Sequence of chain 1.A:
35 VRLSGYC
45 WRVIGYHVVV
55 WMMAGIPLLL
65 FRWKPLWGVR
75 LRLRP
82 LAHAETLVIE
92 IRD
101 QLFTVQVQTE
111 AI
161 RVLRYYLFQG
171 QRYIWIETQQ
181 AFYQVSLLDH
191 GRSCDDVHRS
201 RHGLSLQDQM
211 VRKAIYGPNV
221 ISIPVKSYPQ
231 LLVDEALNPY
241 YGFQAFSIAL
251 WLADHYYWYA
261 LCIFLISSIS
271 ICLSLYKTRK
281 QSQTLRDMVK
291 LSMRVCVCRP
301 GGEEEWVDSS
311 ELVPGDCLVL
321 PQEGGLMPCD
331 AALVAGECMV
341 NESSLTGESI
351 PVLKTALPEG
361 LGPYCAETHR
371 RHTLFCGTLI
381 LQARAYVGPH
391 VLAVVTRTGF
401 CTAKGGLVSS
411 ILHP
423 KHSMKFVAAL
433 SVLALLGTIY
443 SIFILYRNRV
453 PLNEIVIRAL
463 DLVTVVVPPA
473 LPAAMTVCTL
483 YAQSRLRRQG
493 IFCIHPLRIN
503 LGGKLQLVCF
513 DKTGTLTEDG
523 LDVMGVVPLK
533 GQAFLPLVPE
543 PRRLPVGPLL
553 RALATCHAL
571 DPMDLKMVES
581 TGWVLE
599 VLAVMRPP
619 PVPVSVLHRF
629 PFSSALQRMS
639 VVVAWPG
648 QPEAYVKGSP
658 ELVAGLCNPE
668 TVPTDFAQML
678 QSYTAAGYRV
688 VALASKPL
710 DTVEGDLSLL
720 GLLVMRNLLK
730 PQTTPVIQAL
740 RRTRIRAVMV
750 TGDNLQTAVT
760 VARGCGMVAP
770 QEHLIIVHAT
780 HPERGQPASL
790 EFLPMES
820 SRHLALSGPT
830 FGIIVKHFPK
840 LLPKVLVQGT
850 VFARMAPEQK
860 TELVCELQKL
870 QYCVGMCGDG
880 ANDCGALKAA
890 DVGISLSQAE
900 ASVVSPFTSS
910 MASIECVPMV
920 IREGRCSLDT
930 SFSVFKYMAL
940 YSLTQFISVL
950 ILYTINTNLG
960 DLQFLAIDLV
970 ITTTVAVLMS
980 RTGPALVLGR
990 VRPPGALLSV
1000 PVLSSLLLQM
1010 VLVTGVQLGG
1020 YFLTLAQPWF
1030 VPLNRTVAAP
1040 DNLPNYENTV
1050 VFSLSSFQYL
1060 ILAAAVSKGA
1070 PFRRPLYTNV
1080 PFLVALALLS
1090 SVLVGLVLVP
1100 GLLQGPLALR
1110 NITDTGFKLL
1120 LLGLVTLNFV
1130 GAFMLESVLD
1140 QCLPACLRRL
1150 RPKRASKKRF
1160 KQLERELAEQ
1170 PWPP

Binding-site contacts:
Ligand atom O11 contacts residue VAL999 of chain 1.A at 3.5 Å.
Ligand atom C6B contacts residue LEU1002 of chain 1.A at 4.3 Å (hydrophobic).
Ligand atom C3B contacts residue VAL999 of chain 1.A at 4.5 Å (hydrophobic).
Ligand atom P5 contacts residue ALA995 of chain 1.A at 3.7 Å.
Ligand atom P5 contacts residue GLY994 of chain 1.A at 4.1 Å.
Ligand atom C3 contacts residue SER1155 of chain 1.A at 4.0 Å.
Ligand atom O51 contacts residue ALA995 of chain 1.A at 3.3 Å.
Ligand atom C1C contacts residue ARG1147 of chain 1.A at 4.5 Å.
Ligand atom O31 contacts residue SER1155 of chain 1.A at 3.2 Å (h-bond).
Ligand atom O33 contacts residue SER1155 of chain 1.A at 2.9 Å (h-bond).
Ligand atom P3 contacts residue SER1155 of chain 1.A at 3.6 Å.
Ligand atom C1A contacts residue ARG1147 of chain 1.A at 4.2 Å.
Ligand atom O53 contacts residue GLY994 of chain 1.A at 3.0 Å.
Ligand atom O1A contacts residue LEU1146 of chain 1.A at 3.4 Å.
Ligand atom O3C contacts residue VAL999 of chain 1.A at 4.2 Å.
Ligand atom C5B contacts residue VAL999 of chain 1.A at 4.3 Å (hydrophobic).
Ligand atom O51 contacts residue GLY994 of chain 1.A at 3.9 Å.
Ligand atom C1A contacts residue LEU1146 of chain 1.A at 4.0 Å (hydrophobic).
Ligand atom O5 contacts residue ALA995 of chain 1.A at 4.3 Å.
Ligand atom O3 contacts residue SER1155 of chain 1.A at 4.0 Å.
Ligand atom C2A contacts residue LEU1146 of chain 1.A at 3.9 Å (hydrophobic).
Ligand atom O52 contacts residue LYS1157 of chain 1.A at 4.4 Å.
Ligand atom C1B contacts residue VAL999 of chain 1.A at 3.6 Å (hydrophobic).
Ligand atom C2C contacts residue VAL999 of chain 1.A at 4.4 Å (hydrophobic).
Ligand atom O1B contacts residue VAL999 of chain 1.A at 2.9 Å.
Ligand atom C5B contacts residue LEU997 of chain 1.A at 4.4 Å (hydrophobic).
Ligand atom O53 contacts residue PRO993 of chain 1.A at 4.4 Å.
Ligand atom O2C contacts residue ARG1147 of chain 1.A at 4.4 Å.
Ligand atom O1A contacts residue ARG1147 of chain 1.A at 3.5 Å (salt-bridge).
Ligand atom O11 contacts residue SER998 of chain 1.A at 4.2 Å.
Ligand atom O53 contacts residue ALA995 of chain 1.A at 3.0 Å (h-bond).
Ligand atom C3A contacts residue LEU1146 of chain 1.A at 3.8 Å (hydrophobic).

The protein below binds the small molecule below.
Small molecule (SMILES): CCCCCCCC(=O)OC[C@H](COP(=O)(O)OC1[C@H](O)[C@H](OP(=O)(O)O)C(O)[C@H](OP(=O)(O)O)[C@H]1O)OC(=O)CCCCCCC